A protein and the small-molecule ligand that binds it are described below.
Small molecule (SMILES): COc1cccc(OC)c1CN1CCC(NC(=O)CCCS)CC1

Binding-site contacts:
Ligand atom C15 contacts residue ILE138 of chain 1.A at 4.2 Å (hydrophobic).
Ligand atom C19 contacts residue TYR91 of chain 1.A at 3.4 Å (hydrophobic).
Ligand atom C3 contacts residue GLY54 of chain 1.A at 4.2 Å.
Ligand atom C19 contacts residue PHE128 of chain 1.A at 3.6 Å (hydrophobic).
Ligand atom C1 contacts residue ASP248 of chain 1.A at 4.1 Å.
Ligand atom C6 contacts residue CYS349 of chain 1.A at 3.9 Å (hydrophobic).
Ligand atom C6 contacts residue VAL352 of chain 1.A at 3.9 Å (hydrophobic).
Ligand atom C7 contacts residue CYS349 of chain 1.A at 2.7 Å (hydrophobic).
Ligand atom C5 contacts residue ILE246 of chain 1.A at 3.8 Å (hydrophobic).
Ligand atom C18 contacts residue LYS127 of chain 1.A at 4.0 Å.
Ligand atom N11 contacts residue ASP52 of chain 1.A at 3.2 Å (salt-bridge).
Ligand atom C6 contacts residue ARG255 of chain 1.A at 3.5 Å.
Ligand atom C28 contacts residue PHE128 of chain 1.A at 3.9 Å (hydrophobic).
Ligand atom C7 contacts residue ARG255 of chain 1.A at 4.0 Å.
Ligand atom O26 contacts residue LEU50 of chain 1.A at 3.6 Å.
Ligand atom C20 contacts residue PHE128 of chain 1.A at 4.0 Å (hydrophobic).
Ligand atom C9 contacts residue THR251 of chain 1.A at 3.9 Å.
Ligand atom C9 contacts residue ASP248 of chain 1.A at 4.0 Å.
Ligand atom N2 contacts residue GLY54 of chain 1.A at 3.9 Å.
Ligand atom N2 contacts residue THR251 of chain 1.A at 4.2 Å.
Ligand atom N2 contacts residue ASP248 of chain 1.A at 3.2 Å (salt-bridge).
Ligand atom C12 contacts residue ASP52 of chain 1.A at 3.4 Å.
Ligand atom C28 contacts residue TRP96 of chain 1.A at 3.4 Å (hydrophobic).
Ligand atom S8 contacts residue VAL352 of chain 1.A at 3.6 Å.
Ligand atom C3 contacts residue ASP248 of chain 1.A at 3.9 Å.
Ligand atom C28 contacts residue TYR91 of chain 1.A at 3.9 Å (hydrophobic).
Ligand atom S8 contacts residue SER347 of chain 1.A at 4.2 Å.
Ligand atom C18 contacts residue PHE128 of chain 1.A at 3.7 Å (hydrophobic).
Ligand atom C27 contacts residue GLY250 of chain 1.A at 3.4 Å.
Ligand atom C13 contacts residue GLY54 of chain 1.A at 3.5 Å.
Ligand atom C18 contacts residue TYR91 of chain 1.A at 3.8 Å (hydrophobic).
Ligand atom O25 contacts residue TYR91 of chain 1.A at 4.0 Å.
Ligand atom S8 contacts residue CYS349 of chain 1.A at 2.0 Å (h-bond).
Ligand atom C14 contacts residue ILE138 of chain 1.A at 3.2 Å (hydrophobic).
Ligand atom C5 contacts residue ASP248 of chain 1.A at 3.7 Å.
Ligand atom C27 contacts residue LEU50 of chain 1.A at 4.0 Å (hydrophobic).
Ligand atom C12 contacts residue SER55 of chain 1.A at 4.0 Å.
Ligand atom C13 contacts residue ASP52 of chain 1.A at 3.6 Å.
Ligand atom C14 contacts residue ASP52 of chain 1.A at 3.5 Å.
Ligand atom C13 contacts residue SER55 of chain 1.A at 4.0 Å.

Sequence of chain 1.A:
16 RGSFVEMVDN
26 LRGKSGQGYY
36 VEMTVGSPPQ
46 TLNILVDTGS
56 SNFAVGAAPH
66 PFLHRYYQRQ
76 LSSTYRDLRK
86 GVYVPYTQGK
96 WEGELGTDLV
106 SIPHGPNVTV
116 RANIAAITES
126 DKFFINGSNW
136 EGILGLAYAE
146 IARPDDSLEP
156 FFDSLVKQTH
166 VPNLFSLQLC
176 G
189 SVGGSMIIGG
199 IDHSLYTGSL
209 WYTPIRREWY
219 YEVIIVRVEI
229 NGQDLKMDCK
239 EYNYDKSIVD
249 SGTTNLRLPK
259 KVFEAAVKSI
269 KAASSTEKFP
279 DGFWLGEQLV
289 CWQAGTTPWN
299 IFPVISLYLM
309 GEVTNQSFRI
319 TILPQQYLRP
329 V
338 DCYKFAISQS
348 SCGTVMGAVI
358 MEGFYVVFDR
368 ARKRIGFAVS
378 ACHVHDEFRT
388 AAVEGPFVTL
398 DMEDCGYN